Sequence of chain 1.C:
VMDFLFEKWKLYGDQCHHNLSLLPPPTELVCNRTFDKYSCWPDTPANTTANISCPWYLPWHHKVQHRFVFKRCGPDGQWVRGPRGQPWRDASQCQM

This small molecule binds to this protein.
Small molecule (SMILES): CC(=O)N[C@@H]1[C@@H](O)[C@H](O)[C@@H](CO)O[C@H]1O

Binding-site contacts:
Ligand atom C5 contacts residue ASN47 of chain 1.C at 3.9 Å.
Ligand atom O5 contacts residue ASN47 of chain 1.C at 2.6 Å (h-bond).
Ligand atom C8 contacts residue ARG18 of chain 1.A at 4.2 Å.
Ligand atom C2 contacts residue ASN47 of chain 1.C at 2.6 Å.
Ligand atom N2 contacts residue ASN47 of chain 1.C at 2.9 Å (h-bond).
Ligand atom O7 contacts residue PRO75 of chain 1.C at 4.3 Å.
Ligand atom C3 contacts residue ASN47 of chain 1.C at 4.0 Å.
Ligand atom C4 contacts residue ASN47 of chain 1.C at 4.4 Å.
Ligand atom C7 contacts residue ASN47 of chain 1.C at 3.4 Å.
Ligand atom O3 contacts residue ARG18 of chain 1.A at 4.5 Å.
Ligand atom C1 contacts residue ASN47 of chain 1.C at 1.7 Å.
Ligand atom O7 contacts residue ASN47 of chain 1.C at 4.2 Å.
Ligand atom C8 contacts residue ASN47 of chain 1.C at 3.4 Å.

Sequence of chain 1.A:
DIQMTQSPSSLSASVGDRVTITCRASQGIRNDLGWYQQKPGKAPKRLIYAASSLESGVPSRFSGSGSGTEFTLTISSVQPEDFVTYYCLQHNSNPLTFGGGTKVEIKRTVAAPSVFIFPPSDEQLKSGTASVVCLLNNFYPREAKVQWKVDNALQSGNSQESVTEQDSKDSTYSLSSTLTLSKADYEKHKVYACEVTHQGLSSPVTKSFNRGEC